The small molecule below binds the protein below.
Small molecule (SMILES): CC(=O)N[C@@H]1[C@@H](O)[C@H](O)[C@@H](CO)O[C@H]1O

Sequence of chain 1.F:
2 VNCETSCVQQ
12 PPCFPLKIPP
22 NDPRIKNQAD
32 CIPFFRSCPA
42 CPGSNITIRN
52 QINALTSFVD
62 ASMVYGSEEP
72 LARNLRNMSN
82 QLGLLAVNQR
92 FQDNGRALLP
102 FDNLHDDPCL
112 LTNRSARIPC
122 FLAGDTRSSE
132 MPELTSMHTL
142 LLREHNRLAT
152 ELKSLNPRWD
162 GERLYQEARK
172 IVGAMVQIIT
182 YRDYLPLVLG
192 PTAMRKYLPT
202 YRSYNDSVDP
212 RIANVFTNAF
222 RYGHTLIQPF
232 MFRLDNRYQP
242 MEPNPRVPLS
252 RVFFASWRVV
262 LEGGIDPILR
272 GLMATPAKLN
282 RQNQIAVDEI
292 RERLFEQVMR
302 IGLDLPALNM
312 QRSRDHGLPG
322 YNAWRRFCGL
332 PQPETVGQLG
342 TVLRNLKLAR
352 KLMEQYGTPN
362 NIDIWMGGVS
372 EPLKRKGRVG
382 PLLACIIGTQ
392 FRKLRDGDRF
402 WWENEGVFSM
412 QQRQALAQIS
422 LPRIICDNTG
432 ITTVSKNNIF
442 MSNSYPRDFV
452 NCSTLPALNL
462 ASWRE

Binding-site contacts:
Ligand atom C1 contacts residue SER116 of chain 1.F at 3.8 Å.
Ligand atom O6 contacts residue ALA117 of chain 1.F at 4.3 Å.
Ligand atom C2 contacts residue ASN114 of chain 1.F at 3.1 Å.
Ligand atom O5 contacts residue SER116 of chain 1.F at 4.5 Å.
Ligand atom O7 contacts residue ASN114 of chain 1.F at 3.6 Å (h-bond).
Ligand atom C4 contacts residue NAG1 of chain 1.KA at 3.1 Å.
Ligand atom O6 contacts residue LEU262 of chain 1.F at 3.6 Å.
Ligand atom O5 contacts residue ASN114 of chain 1.F at 3.7 Å.
Ligand atom O7 contacts residue TRP258 of chain 1.F at 3.5 Å.
Ligand atom C5 contacts residue ASN114 of chain 1.F at 4.4 Å.
Ligand atom O5 contacts residue TRP258 of chain 1.F at 3.9 Å.
Ligand atom C2 contacts residue TRP258 of chain 1.F at 4.1 Å (hydrophobic).
Ligand atom C1 contacts residue TRP258 of chain 1.F at 4.1 Å (hydrophobic).
Ligand atom C7 contacts residue TRP258 of chain 1.F at 4.3 Å (hydrophobic).
Ligand atom C5 contacts residue NAG1 of chain 1.KA at 3.8 Å.
Ligand atom C7 contacts residue ASN114 of chain 1.F at 3.2 Å.
Ligand atom C1 contacts residue ASN114 of chain 1.F at 2.7 Å.
Ligand atom C8 contacts residue ASN114 of chain 1.F at 4.0 Å.
Ligand atom O3 contacts residue NAG1 of chain 1.KA at 3.0 Å (h-bond).
Ligand atom N2 contacts residue ASN114 of chain 1.F at 2.9 Å (h-bond).
Ligand atom C5 contacts residue SER116 of chain 1.F at 4.3 Å.
Ligand atom O4 contacts residue NAG1 of chain 1.KA at 3.1 Å (h-bond).
Ligand atom C3 contacts residue NAG1 of chain 1.KA at 3.6 Å.
Ligand atom C6 contacts residue NAG1 of chain 1.KA at 3.6 Å.